Binding-site contacts:
Ligand atom C7 contacts residue ASN1131 of chain 1.A at 3.6 Å.
Ligand atom N2 contacts residue ASN1131 of chain 1.A at 2.9 Å (h-bond).
Ligand atom C5 contacts residue ASN1131 of chain 1.A at 3.6 Å.
Ligand atom C2 contacts residue ASN1131 of chain 1.A at 2.5 Å.
Ligand atom O5 contacts residue ASN1131 of chain 1.A at 2.4 Å (h-bond).
Ligand atom C4 contacts residue ASN1131 of chain 1.A at 4.2 Å.
Ligand atom C1 contacts residue ASN1131 of chain 1.A at 1.4 Å.
Ligand atom C3 contacts residue ASN1131 of chain 1.A at 3.8 Å.
Ligand atom O7 contacts residue ASN1131 of chain 1.A at 3.9 Å.

This protein binds this small molecule.
Small molecule (SMILES): CC(=O)N[C@@H]1[C@@H](O)[C@H](O)[C@@H](CO)O[C@H]1O

Sequence of chain 1.A:
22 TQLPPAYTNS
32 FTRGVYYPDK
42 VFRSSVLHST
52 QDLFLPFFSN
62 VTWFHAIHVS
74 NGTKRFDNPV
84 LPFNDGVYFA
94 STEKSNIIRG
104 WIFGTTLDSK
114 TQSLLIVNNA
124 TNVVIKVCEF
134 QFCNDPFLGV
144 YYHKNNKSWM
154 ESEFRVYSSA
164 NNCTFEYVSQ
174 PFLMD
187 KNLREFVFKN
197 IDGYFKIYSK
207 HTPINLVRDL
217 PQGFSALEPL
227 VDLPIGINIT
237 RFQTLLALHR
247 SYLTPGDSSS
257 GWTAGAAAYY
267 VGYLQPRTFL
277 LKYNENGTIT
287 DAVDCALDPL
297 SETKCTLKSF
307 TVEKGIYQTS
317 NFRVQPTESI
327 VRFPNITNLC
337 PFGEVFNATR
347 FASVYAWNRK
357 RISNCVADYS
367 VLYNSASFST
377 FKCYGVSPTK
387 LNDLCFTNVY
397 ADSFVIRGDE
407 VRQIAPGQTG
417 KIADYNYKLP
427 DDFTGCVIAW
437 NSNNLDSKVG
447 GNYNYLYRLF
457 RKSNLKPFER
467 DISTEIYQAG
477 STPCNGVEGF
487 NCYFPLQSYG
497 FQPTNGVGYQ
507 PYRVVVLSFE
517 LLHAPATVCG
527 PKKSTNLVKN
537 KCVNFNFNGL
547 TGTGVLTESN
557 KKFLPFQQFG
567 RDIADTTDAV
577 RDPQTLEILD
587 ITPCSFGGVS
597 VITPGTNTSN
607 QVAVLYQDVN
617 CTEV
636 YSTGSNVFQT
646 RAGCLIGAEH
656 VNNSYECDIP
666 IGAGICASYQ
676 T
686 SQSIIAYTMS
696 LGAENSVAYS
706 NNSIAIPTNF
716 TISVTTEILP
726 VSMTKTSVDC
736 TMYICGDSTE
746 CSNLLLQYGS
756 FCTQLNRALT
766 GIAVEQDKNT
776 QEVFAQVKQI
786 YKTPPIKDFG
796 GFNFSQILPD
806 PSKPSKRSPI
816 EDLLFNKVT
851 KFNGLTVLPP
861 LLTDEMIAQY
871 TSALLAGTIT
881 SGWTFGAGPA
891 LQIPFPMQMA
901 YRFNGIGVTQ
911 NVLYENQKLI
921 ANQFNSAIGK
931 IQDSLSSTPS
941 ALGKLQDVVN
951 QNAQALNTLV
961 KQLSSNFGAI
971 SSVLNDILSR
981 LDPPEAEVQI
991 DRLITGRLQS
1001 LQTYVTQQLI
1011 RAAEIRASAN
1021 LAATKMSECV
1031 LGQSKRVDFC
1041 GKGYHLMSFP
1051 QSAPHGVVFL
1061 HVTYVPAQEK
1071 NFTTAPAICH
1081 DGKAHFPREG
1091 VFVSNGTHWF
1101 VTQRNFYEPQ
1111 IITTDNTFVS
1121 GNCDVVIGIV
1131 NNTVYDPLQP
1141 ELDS